Sequence of chain 1.B:
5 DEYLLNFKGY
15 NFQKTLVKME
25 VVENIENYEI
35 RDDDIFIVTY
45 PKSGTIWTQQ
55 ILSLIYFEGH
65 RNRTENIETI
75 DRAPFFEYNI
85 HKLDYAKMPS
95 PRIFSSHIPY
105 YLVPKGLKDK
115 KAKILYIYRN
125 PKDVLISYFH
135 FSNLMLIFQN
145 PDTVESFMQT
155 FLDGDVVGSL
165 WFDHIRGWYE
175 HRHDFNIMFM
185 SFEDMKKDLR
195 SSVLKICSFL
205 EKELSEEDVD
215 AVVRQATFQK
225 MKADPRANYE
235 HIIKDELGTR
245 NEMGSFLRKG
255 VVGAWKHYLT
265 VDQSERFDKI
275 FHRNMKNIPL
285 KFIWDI

This small molecule binds to this protein.
Small molecule (SMILES): Nc1ncnc2c1ncn2[C@@H]1O[C@H](COP(=O)(O)O)[C@@H](OP(=O)(O)O)[C@H]1O

Binding-site contacts:
Ligand atom O5P contacts residue LYS46 of chain 1.B at 3.3 Å (salt-bridge).
Ligand atom O5P contacts residue PHE250 of chain 1.B at 3.6 Å.
Ligand atom N6 contacts residue MET225 of chain 1.B at 3.4 Å (h-bond).
Ligand atom C4 contacts residue PHE222 of chain 1.B at 3.7 Å (hydrophobic).
Ligand atom C6 contacts residue TRP51 of chain 1.B at 3.3 Å (hydrophobic).
Ligand atom O1P contacts residue GLY254 of chain 1.B at 2.8 Å (h-bond).
Ligand atom O5' contacts residue LYS46 of chain 1.B at 3.1 Å.
Ligand atom O4P contacts residue ILE50 of chain 1.B at 3.0 Å (h-bond).
Ligand atom O4P contacts residue THR49 of chain 1.B at 3.0 Å (h-bond).
Ligand atom N3 contacts residue PHE222 of chain 1.B at 3.4 Å.
Ligand atom O2' contacts residue ARG252 of chain 1.B at 3.3 Å (salt-bridge).
Ligand atom O2' contacts residue PHE250 of chain 1.B at 3.7 Å.
Ligand atom N7 contacts residue MET225 of chain 1.B at 3.6 Å.
Ligand atom N3 contacts residue GLY254 of chain 1.B at 3.7 Å.
Ligand atom O3' contacts residue SER131 of chain 1.B at 3.3 Å (h-bond).
Ligand atom O2P contacts residue ARG123 of chain 1.B at 3.0 Å (salt-bridge).
Ligand atom N1 contacts residue PHE222 of chain 1.B at 3.6 Å.
Ligand atom C2 contacts residue TRP51 of chain 1.B at 3.6 Å (hydrophobic).
Ligand atom O3' contacts residue ARG123 of chain 1.B at 3.1 Å (salt-bridge).
Ligand atom N7 contacts residue TRP51 of chain 1.B at 3.5 Å.
Ligand atom P2 contacts residue LYS46 of chain 1.B at 3.5 Å.
Ligand atom O3P contacts residue SER131 of chain 1.B at 2.5 Å (h-bond).
Ligand atom C2 contacts residue PHE222 of chain 1.B at 3.5 Å (hydrophobic).
Ligand atom O4' contacts residue PHE186 of chain 1.B at 3.4 Å.
Ligand atom N6 contacts residue TRP51 of chain 1.B at 3.0 Å (h-bond).
Ligand atom N7 contacts residue LEU251 of chain 1.B at 3.3 Å.
Ligand atom N3 contacts residue PHE186 of chain 1.B at 3.6 Å.
Ligand atom O6P contacts residue SER47 of chain 1.B at 2.8 Å (h-bond).
Ligand atom O1P contacts residue LYS253 of chain 1.B at 3.0 Å (salt-bridge).
Ligand atom O6P contacts residue LYS46 of chain 1.B at 3.2 Å (salt-bridge).
Ligand atom C5 contacts residue TRP51 of chain 1.B at 3.6 Å (hydrophobic).
Ligand atom C8 contacts residue LEU251 of chain 1.B at 3.2 Å (hydrophobic).
Ligand atom O1P contacts residue ARG252 of chain 1.B at 3.6 Å (salt-bridge).
Ligand atom P2 contacts residue THR49 of chain 1.B at 3.4 Å.
Ligand atom N6 contacts residue ALA220 of chain 1.B at 2.7 Å (h-bond).
Ligand atom N1 contacts residue TRP51 of chain 1.B at 3.4 Å.
Ligand atom O2' contacts residue LEU251 of chain 1.B at 3.3 Å.
Ligand atom O6P contacts residue GLY48 of chain 1.B at 2.7 Å (h-bond).
Ligand atom P1 contacts residue SER131 of chain 1.B at 3.3 Å.
Ligand atom O6P contacts residue THR49 of chain 1.B at 2.7 Å (h-bond).